This protein binds this small molecule.
Small molecule (SMILES): CCOC(=O)c1cn(C)c(=O)cc1Cl

Sequence of chain 1.A:
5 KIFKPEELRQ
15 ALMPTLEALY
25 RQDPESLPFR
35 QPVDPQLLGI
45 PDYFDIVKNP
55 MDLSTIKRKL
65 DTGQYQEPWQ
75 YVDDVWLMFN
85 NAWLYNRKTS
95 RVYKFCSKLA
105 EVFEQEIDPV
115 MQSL

Binding-site contacts:
Ligand atom N08 contacts residue VAL37 of chain 1.A at 3.6 Å.
Ligand atom C07 contacts residue PRO32 of chain 1.A at 3.2 Å (hydrophobic).
Ligand atom O11 contacts residue TYR47 of chain 1.A at 3.9 Å.
Ligand atom O11 contacts residue ALA86 of chain 1.A at 4.2 Å.
Ligand atom C04 contacts residue VAL96 of chain 1.A at 4.3 Å (hydrophobic).
Ligand atom O11 contacts residue VAL96 of chain 1.A at 4.0 Å.
Ligand atom C09 contacts residue PRO32 of chain 1.A at 3.4 Å (hydrophobic).
Ligand atom C02 contacts residue PRO32 of chain 1.A at 4.0 Å (hydrophobic).
Ligand atom C13 contacts residue ILE44 of chain 1.A at 4.0 Å (hydrophobic).
Ligand atom C10 contacts residue VAL37 of chain 1.A at 4.0 Å (hydrophobic).
Ligand atom C10 contacts residue ASN90 of chain 1.A at 3.6 Å.
Ligand atom N08 contacts residue PRO32 of chain 1.A at 3.8 Å.
Ligand atom C12 contacts residue ILE44 of chain 1.A at 4.0 Å (hydrophobic).
Ligand atom C01 contacts residue LEU31 of chain 1.A at 4.3 Å (hydrophobic).
Ligand atom C12 contacts residue VAL96 of chain 1.A at 4.0 Å (hydrophobic).
Ligand atom C07 contacts residue VAL96 of chain 1.A at 4.2 Å (hydrophobic).
Ligand atom C09 contacts residue VAL96 of chain 1.A at 4.2 Å (hydrophobic).
Ligand atom C04 contacts residue LEU42 of chain 1.A at 3.5 Å (hydrophobic).
Ligand atom C01 contacts residue PRO32 of chain 1.A at 4.0 Å (hydrophobic).
Ligand atom C02 contacts residue LEU42 of chain 1.A at 3.7 Å (hydrophobic).
Ligand atom C13 contacts residue ASN90 of chain 1.A at 4.2 Å.
Ligand atom C01 contacts residue LEU42 of chain 1.A at 4.0 Å (hydrophobic).
Ligand atom O03 contacts residue LEU42 of chain 1.A at 3.6 Å.
Ligand atom C06 contacts residue VAL96 of chain 1.A at 4.0 Å (hydrophobic).
Ligand atom C06 contacts residue PRO32 of chain 1.A at 4.2 Å (hydrophobic).
Ligand atom C07 contacts residue VAL37 of chain 1.A at 4.0 Å (hydrophobic).
Ligand atom C09 contacts residue PHE33 of chain 1.A at 4.1 Å (hydrophobic).
Ligand atom C06 contacts residue LEU42 of chain 1.A at 3.9 Å (hydrophobic).
Ligand atom C12 contacts residue ASN90 of chain 1.A at 3.4 Å.
Ligand atom C10 contacts residue VAL96 of chain 1.A at 3.7 Å (hydrophobic).
Ligand atom C04 contacts residue PRO32 of chain 1.A at 4.1 Å (hydrophobic).
Ligand atom O11 contacts residue ASN90 of chain 1.A at 2.9 Å (h-bond).
Ligand atom C13 contacts residue VAL96 of chain 1.A at 4.0 Å (hydrophobic).
Ligand atom O03 contacts residue PRO32 of chain 1.A at 3.6 Å.
Ligand atom N08 contacts residue VAL96 of chain 1.A at 3.8 Å.
Ligand atom O05 contacts residue LEU42 of chain 1.A at 3.8 Å.
Ligand atom C09 contacts residue VAL37 of chain 1.A at 3.5 Å (hydrophobic).
Ligand atom C13 contacts residue LEU42 of chain 1.A at 4.3 Å (hydrophobic).
Ligand atom CL contacts residue ILE44 of chain 1.A at 3.7 Å.
Ligand atom O11 contacts residue VAL37 of chain 1.A at 4.3 Å.